Binding-site contacts:
Ligand atom C12 contacts residue GLY27 of chain 1.A at 3.5 Å.
Ligand atom C3 contacts residue ASP30 of chain 1.A at 3.3 Å.
Ligand atom C14 contacts residue VAL82 of chain 1.B at 3.5 Å (hydrophobic).
Ligand atom C17 contacts residue ASP25 of chain 1.B at 3.3 Å.
Ligand atom C17 contacts residue ASP25 of chain 1.A at 3.3 Å.
Ligand atom C30 contacts residue GLY48 of chain 1.B at 3.2 Å.
Ligand atom O10 contacts residue ILE50 of chain 1.B at 3.5 Å.
Ligand atom C34 contacts residue ILE50 of chain 1.B at 3.7 Å (hydrophobic).
Ligand atom O18 contacts residue ASP25 of chain 1.B at 2.5 Å (salt-bridge).
Ligand atom C32 contacts residue GLY27 of chain 1.B at 3.7 Å.
Ligand atom C3 contacts residue ALA28 of chain 1.A at 3.4 Å (hydrophobic).
Ligand atom C37 contacts residue GLY27 of chain 1.B at 3.3 Å.
Ligand atom N1 contacts residue ASP30 of chain 1.A at 3.1 Å (salt-bridge).
Ligand atom O26 contacts residue ALA28 of chain 1.B at 3.6 Å.
Ligand atom C25 contacts residue ASP30 of chain 1.B at 3.7 Å.
Ligand atom C27 contacts residue ASP29 of chain 1.B at 3.5 Å.
Ligand atom C16 contacts residue ASP25 of chain 1.A at 3.1 Å.
Ligand atom O18 contacts residue ALA28 of chain 1.B at 3.7 Å.
Ligand atom C34 contacts residue GLY49 of chain 1.B at 3.7 Å.
Ligand atom C29 contacts residue GLY27 of chain 1.B at 3.7 Å.
Ligand atom O26 contacts residue ASP29 of chain 1.B at 3.1 Å (salt-bridge).
Ligand atom C3 contacts residue VAL32 of chain 1.A at 3.4 Å (hydrophobic).
Ligand atom C4 contacts residue ALA28 of chain 1.A at 3.6 Å (hydrophobic).
Ligand atom O18 contacts residue ASP25 of chain 1.A at 2.6 Å (salt-bridge).
Ligand atom C2 contacts residue ASP30 of chain 1.A at 3.7 Å.
Ligand atom C32 contacts residue ASP25 of chain 1.A at 3.5 Å.
Ligand atom C31 contacts residue GLY48 of chain 1.B at 3.1 Å.
Ligand atom C36 contacts residue VAL82 of chain 1.A at 3.5 Å (hydrophobic).
Ligand atom C6 contacts residue GLY48 of chain 1.A at 3.5 Å.
Ligand atom C37 contacts residue VAL82 of chain 1.A at 3.6 Å (hydrophobic).
Ligand atom O9 contacts residue ILE50 of chain 1.B at 3.0 Å.
Ligand atom C35 contacts residue VAL82 of chain 1.A at 3.6 Å (hydrophobic).
Ligand atom C13 contacts residue ASP25 of chain 1.B at 3.7 Å.
Ligand atom O28 contacts residue ASP29 of chain 1.B at 2.8 Å (salt-bridge).
Ligand atom O26 contacts residue ASP30 of chain 1.B at 3.0 Å (salt-bridge).
Ligand atom O18 contacts residue GLY27 of chain 1.B at 3.3 Å.
Ligand atom C34 contacts residue PRO81 of chain 1.A at 3.6 Å (hydrophobic).
Ligand atom O23 contacts residue ALA28 of chain 1.B at 3.5 Å.
Ligand atom N20 contacts residue GLY27 of chain 1.B at 3.1 Å (h-bond).
Ligand atom O9 contacts residue GLY49 of chain 1.A at 3.3 Å.

This protein binds this small molecule.
Small molecule (SMILES): CC(C)CN(C[C@@H](O)[C@H](Cc1ccccc1)NC(=O)O[C@H]1CO[C@H]2OCC[C@H]21)S(=O)(=O)c1ccc(N)cc1

Sequence of chain 1.B:
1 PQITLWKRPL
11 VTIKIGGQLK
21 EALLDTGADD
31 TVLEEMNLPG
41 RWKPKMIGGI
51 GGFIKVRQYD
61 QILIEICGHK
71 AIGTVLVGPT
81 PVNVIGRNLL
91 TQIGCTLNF

Sequence of chain 1.A:
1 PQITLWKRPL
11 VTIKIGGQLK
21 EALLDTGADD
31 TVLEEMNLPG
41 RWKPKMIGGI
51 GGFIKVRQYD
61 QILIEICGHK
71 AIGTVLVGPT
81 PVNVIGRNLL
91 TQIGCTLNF